This small molecule binds to this protein.
Small molecule (SMILES): CC(=O)N[C@H]1[C@H](O[C@H]2[C@H](O)[C@@H](NC(C)=O)CO[C@@H]2CO)O[C@H](CO)[C@@H](O)[C@@H]1O

Sequence of chain 1.A:
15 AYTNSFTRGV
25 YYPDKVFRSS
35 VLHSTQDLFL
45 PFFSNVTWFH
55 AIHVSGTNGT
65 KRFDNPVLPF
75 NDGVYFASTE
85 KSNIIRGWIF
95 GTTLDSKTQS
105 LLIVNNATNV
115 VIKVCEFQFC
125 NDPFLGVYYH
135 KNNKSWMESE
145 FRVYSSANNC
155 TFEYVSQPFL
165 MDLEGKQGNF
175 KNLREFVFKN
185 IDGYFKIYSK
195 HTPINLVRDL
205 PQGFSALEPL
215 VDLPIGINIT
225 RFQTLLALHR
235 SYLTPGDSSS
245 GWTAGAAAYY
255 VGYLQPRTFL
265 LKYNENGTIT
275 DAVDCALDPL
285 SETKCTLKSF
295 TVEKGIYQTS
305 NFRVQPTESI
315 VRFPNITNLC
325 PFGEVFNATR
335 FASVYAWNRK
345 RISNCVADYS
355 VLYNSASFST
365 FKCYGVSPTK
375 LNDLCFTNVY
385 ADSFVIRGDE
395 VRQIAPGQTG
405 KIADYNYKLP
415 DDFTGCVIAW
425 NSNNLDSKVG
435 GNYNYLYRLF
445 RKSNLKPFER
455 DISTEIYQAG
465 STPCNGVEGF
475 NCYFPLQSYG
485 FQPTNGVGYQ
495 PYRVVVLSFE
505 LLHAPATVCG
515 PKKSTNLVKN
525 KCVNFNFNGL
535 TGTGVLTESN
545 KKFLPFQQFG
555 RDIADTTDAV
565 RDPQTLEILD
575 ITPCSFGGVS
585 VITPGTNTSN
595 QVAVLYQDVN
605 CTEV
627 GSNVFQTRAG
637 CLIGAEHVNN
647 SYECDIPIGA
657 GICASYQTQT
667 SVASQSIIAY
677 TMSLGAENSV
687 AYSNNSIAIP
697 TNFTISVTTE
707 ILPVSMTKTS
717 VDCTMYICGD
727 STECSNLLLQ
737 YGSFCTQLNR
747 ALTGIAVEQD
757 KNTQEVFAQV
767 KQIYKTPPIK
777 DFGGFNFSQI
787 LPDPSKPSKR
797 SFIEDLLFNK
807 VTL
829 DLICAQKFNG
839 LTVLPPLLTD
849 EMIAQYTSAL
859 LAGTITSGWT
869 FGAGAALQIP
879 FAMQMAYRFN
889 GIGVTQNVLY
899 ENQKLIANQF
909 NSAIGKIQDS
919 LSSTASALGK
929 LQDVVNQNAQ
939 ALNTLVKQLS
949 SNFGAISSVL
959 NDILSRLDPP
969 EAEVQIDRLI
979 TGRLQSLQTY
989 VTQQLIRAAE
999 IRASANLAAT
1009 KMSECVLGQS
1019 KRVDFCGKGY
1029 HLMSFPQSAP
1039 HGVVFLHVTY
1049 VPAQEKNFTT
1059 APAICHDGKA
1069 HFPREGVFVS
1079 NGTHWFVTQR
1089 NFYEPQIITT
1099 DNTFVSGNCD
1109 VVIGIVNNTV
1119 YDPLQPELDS

Binding-site contacts:
Ligand atom C8 contacts residue ASN1115 of chain 1.A at 4.3 Å.
Ligand atom C7 contacts residue ASN1115 of chain 1.A at 3.1 Å.
Ligand atom C5 contacts residue ASN1115 of chain 1.A at 3.6 Å.
Ligand atom C2 contacts residue ASN1115 of chain 1.A at 2.4 Å.
Ligand atom C3 contacts residue ASN1115 of chain 1.A at 3.8 Å.
Ligand atom N2 contacts residue ASN1115 of chain 1.A at 2.9 Å (h-bond).
Ligand atom C4 contacts residue ASN1115 of chain 1.A at 4.2 Å.
Ligand atom C6 contacts residue ASP1108 of chain 1.A at 4.0 Å.
Ligand atom C1 contacts residue ASN1115 of chain 1.A at 1.4 Å.
Ligand atom O7 contacts residue ASN1115 of chain 1.A at 2.8 Å (h-bond).
Ligand atom O5 contacts residue ASN1115 of chain 1.A at 2.3 Å (h-bond).